This small molecule binds to this protein.
Small molecule (SMILES): N[C@H](Cc1ccccc1)C(=O)N1CCC[C@H]1C(=O)NCCc1c[nH]cn1

Sequence of chain 1.B:
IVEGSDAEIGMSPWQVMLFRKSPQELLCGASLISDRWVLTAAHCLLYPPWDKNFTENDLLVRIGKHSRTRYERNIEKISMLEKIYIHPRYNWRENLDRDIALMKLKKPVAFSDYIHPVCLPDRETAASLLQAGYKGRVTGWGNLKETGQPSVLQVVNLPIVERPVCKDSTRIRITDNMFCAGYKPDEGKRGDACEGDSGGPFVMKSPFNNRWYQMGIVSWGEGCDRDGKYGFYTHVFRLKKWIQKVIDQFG

Binding-site contacts:
Ligand atom N4 contacts residue ALA200 of chain 1.B at 3.5 Å (h-bond).
Ligand atom N2 contacts residue HIS43 of chain 1.B at 3.8 Å.
Ligand atom C6 contacts residue GLY228 of chain 1.B at 3.8 Å.
Ligand atom C12 contacts residue GLY228 of chain 1.B at 3.7 Å.
Ligand atom C2 contacts residue SER226 of chain 1.B at 3.6 Å.
Ligand atom O1 contacts residue TRP227 of chain 1.B at 3.2 Å.
Ligand atom C17 contacts residue TYR47 of chain 1.B at 3.5 Å (hydrophobic).
Ligand atom N4 contacts residue TRP227 of chain 1.B at 3.9 Å.
Ligand atom C14 contacts residue TRP227 of chain 1.B at 3.6 Å (hydrophobic).
Ligand atom C14 contacts residue ILE179 of chain 1.B at 3.9 Å (hydrophobic).
Ligand atom C contacts residue GLY228 of chain 1.B at 3.5 Å.
Ligand atom C8 contacts residue CYS231 of chain 1.B at 3.9 Å (hydrophobic).
Ligand atom C8 contacts residue ALA200 of chain 1.B at 3.6 Å (hydrophobic).
Ligand atom C7 contacts residue GLU202 of chain 1.B at 3.9 Å.
Ligand atom C4 contacts residue SER226 of chain 1.B at 3.8 Å.
Ligand atom C11 contacts residue TRP50 of chain 1.B at 3.7 Å (hydrophobic).
Ligand atom C10 contacts residue TYR47 of chain 1.B at 3.7 Å (hydrophobic).
Ligand atom N2 contacts residue SER226 of chain 1.B at 2.9 Å (h-bond).
Ligand atom N2 contacts residue SER205 of chain 1.B at 3.5 Å (h-bond).
Ligand atom C8 contacts residue GLY228 of chain 1.B at 3.5 Å.
Ligand atom C5 contacts residue VAL225 of chain 1.B at 3.8 Å (hydrophobic).
Ligand atom O1 contacts residue GLY228 of chain 1.B at 3.0 Å (h-bond).
Ligand atom C4 contacts residue SER205 of chain 1.B at 3.1 Å.
Ligand atom N3 contacts residue GLY230 of chain 1.B at 3.0 Å (h-bond).
Ligand atom C1 contacts residue GLY228 of chain 1.B at 3.6 Å.
Ligand atom C9 contacts residue HIS43 of chain 1.B at 3.5 Å.
Ligand atom C8 contacts residue GLY230 of chain 1.B at 2.9 Å.
Ligand atom C3 contacts residue SER226 of chain 1.B at 3.7 Å.
Ligand atom C6 contacts residue CYS201 of chain 1.B at 4.0 Å (hydrophobic).
Ligand atom C5 contacts residue CYS201 of chain 1.B at 3.8 Å (hydrophobic).
Ligand atom C15 contacts residue ASN95 of chain 1.B at 4.0 Å.
Ligand atom C10 contacts residue TRP50 of chain 1.B at 3.8 Å (hydrophobic).
Ligand atom C7 contacts residue GLY228 of chain 1.B at 3.9 Å.
Ligand atom C1 contacts residue TRP227 of chain 1.B at 3.8 Å (hydrophobic).
Ligand atom C16 contacts residue GLU94 of chain 1.B at 3.6 Å.
Ligand atom N contacts residue GLY228 of chain 1.B at 2.8 Å (h-bond).
Ligand atom N3 contacts residue GLY228 of chain 1.B at 3.3 Å (h-bond).
Ligand atom N4 contacts residue GLY228 of chain 1.B at 3.6 Å.
Ligand atom N3 contacts residue CYS231 of chain 1.B at 3.8 Å.
Ligand atom N2 contacts residue TRP227 of chain 1.B at 3.7 Å.